Binding-site contacts:
Ligand atom O6 contacts residue GLU150 of chain 1.D at 3.3 Å.
Ligand atom C3 contacts residue ASN154 of chain 1.D at 3.7 Å.
Ligand atom C5 contacts residue ALA147 of chain 1.D at 4.4 Å (hydrophobic).
Ligand atom C5 contacts residue ASN154 of chain 1.D at 3.7 Å.
Ligand atom C1 contacts residue GLU150 of chain 1.D at 3.6 Å.
Ligand atom C2 contacts residue THR156 of chain 1.D at 4.3 Å.
Ligand atom C1 contacts residue ASN154 of chain 1.D at 1.4 Å.
Ligand atom O7 contacts residue GLU150 of chain 1.D at 4.3 Å.
Ligand atom C1 contacts residue THR156 of chain 1.D at 3.5 Å.
Ligand atom C8 contacts residue THR156 of chain 1.D at 4.2 Å.
Ligand atom O5 contacts residue THR156 of chain 1.D at 4.3 Å.
Ligand atom O5 contacts residue SER151 of chain 1.D at 3.9 Å.
Ligand atom C4 contacts residue ASN154 of chain 1.D at 4.2 Å.
Ligand atom O7 contacts residue ASN154 of chain 1.D at 3.0 Å (h-bond).
Ligand atom C6 contacts residue GLU150 of chain 1.D at 3.8 Å.
Ligand atom N2 contacts residue THR156 of chain 1.D at 3.9 Å.
Ligand atom C2 contacts residue ASN154 of chain 1.D at 2.4 Å.
Ligand atom C6 contacts residue ALA147 of chain 1.D at 3.8 Å (hydrophobic).
Ligand atom C8 contacts residue ASN154 of chain 1.D at 4.3 Å.
Ligand atom C7 contacts residue THR156 of chain 1.D at 4.4 Å.
Ligand atom O5 contacts residue GLU150 of chain 1.D at 3.4 Å (salt-bridge).
Ligand atom C7 contacts residue ASN154 of chain 1.D at 3.1 Å.
Ligand atom O5 contacts residue ASN154 of chain 1.D at 2.4 Å (h-bond).
Ligand atom C2 contacts residue GLU150 of chain 1.D at 4.3 Å.
Ligand atom C1 contacts residue SER151 of chain 1.D at 4.2 Å.
Ligand atom N2 contacts residue ASN154 of chain 1.D at 2.8 Å (h-bond).

This protein binds this small molecule.
Small molecule (SMILES): CC(=O)N[C@@H]1[C@@H](O)[C@H](O)[C@@H](CO)O[C@H]1O

Sequence of chain 1.D:
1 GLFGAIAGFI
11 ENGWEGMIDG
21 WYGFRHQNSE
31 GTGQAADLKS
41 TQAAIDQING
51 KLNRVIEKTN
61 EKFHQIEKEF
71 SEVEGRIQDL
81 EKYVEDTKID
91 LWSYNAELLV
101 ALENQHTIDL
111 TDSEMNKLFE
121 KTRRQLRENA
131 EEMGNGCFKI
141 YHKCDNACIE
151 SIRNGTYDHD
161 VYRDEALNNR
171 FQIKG